The protein below binds the small molecule below.
Small molecule (SMILES): CC(=O)N[C@H]1[C@H](O[C@H]2[C@H](O)[C@@H](NC(C)=O)CO[C@@H]2CO)O[C@H](CO)[C@@H](O)[C@@H]1O

Binding-site contacts:
Ligand atom O6 contacts residue ASN19 of chain 9.S at 4.4 Å.
Ligand atom C5 contacts residue ASN19 of chain 9.S at 3.4 Å.
Ligand atom C8 contacts residue TYR17 of chain 9.S at 4.2 Å (hydrophobic).
Ligand atom N2 contacts residue ASN19 of chain 9.S at 4.1 Å.
Ligand atom O5 contacts residue ASN19 of chain 9.S at 2.2 Å (h-bond).
Ligand atom C6 contacts residue ASN19 of chain 9.S at 4.1 Å.
Ligand atom C2 contacts residue ASN19 of chain 9.S at 3.4 Å.
Ligand atom C1 contacts residue ASN19 of chain 9.S at 1.9 Å.
Ligand atom C3 contacts residue ASN19 of chain 9.S at 4.4 Å.

Sequence of chain 9.S:
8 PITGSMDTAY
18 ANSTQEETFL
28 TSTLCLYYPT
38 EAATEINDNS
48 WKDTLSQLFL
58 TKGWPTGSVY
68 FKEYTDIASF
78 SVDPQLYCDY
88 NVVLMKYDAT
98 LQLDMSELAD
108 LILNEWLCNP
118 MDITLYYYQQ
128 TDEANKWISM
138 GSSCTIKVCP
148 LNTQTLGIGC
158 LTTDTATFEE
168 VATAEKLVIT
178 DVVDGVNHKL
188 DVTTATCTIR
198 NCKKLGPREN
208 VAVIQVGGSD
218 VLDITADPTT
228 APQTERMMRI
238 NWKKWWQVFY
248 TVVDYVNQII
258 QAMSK